Binding-site contacts:
Ligand atom C14 contacts residue TYR90 of chain 1.C at 4.2 Å (hydrophobic).
Ligand atom C15 contacts residue PHE28 of chain 1.C at 4.2 Å (hydrophobic).
Ligand atom C6 contacts residue TYR90 of chain 1.C at 3.5 Å (hydrophobic).
Ligand atom C4 contacts residue VAL33 of chain 1.C at 4.4 Å (hydrophobic).
Ligand atom C7 contacts residue ASN84 of chain 1.C at 3.9 Å.
Ligand atom C7 contacts residue TYR90 of chain 1.C at 3.5 Å (hydrophobic).
Ligand atom C1 contacts residue PHE28 of chain 1.C at 3.8 Å (hydrophobic).
Ligand atom S5 contacts residue TYR90 of chain 1.C at 3.9 Å.
Ligand atom C4 contacts residue TYR90 of chain 1.C at 3.8 Å (hydrophobic).
Ligand atom O17 contacts residue VAL33 of chain 1.C at 3.9 Å.
Ligand atom N3 contacts residue TYR90 of chain 1.C at 3.4 Å.
Ligand atom C9 contacts residue ILE37 of chain 1.C at 3.5 Å (hydrophobic).
Ligand atom C12 contacts residue ILE37 of chain 1.C at 3.4 Å (hydrophobic).
Ligand atom C8 contacts residue ILE37 of chain 1.C at 3.4 Å (hydrophobic).
Ligand atom C2 contacts residue PHE28 of chain 1.C at 4.2 Å (hydrophobic).
Ligand atom C1 contacts residue ILE37 of chain 1.C at 4.3 Å (hydrophobic).
Ligand atom C16 contacts residue VAL33 of chain 1.C at 4.2 Å (hydrophobic).
Ligand atom C16 contacts residue PHE29 of chain 1.C at 3.6 Å (hydrophobic).
Ligand atom C14 contacts residue PHE28 of chain 1.C at 3.6 Å (hydrophobic).
Ligand atom O17 contacts residue ASN84 of chain 1.C at 3.2 Å (h-bond).
Ligand atom C13 contacts residue TYR90 of chain 1.C at 3.4 Å (hydrophobic).
Ligand atom C14 contacts residue VAL33 of chain 1.C at 4.0 Å (hydrophobic).
Ligand atom C15 contacts residue VAL33 of chain 1.C at 3.8 Å (hydrophobic).
Ligand atom C11 contacts residue TYR90 of chain 1.C at 3.1 Å (hydrophobic).
Ligand atom C6 contacts residue ASN84 of chain 1.C at 3.9 Å.
Ligand atom C2 contacts residue TYR90 of chain 1.C at 3.8 Å (hydrophobic).
Ligand atom C16 contacts residue ALA80 of chain 1.C at 3.9 Å (hydrophobic).
Ligand atom C15 contacts residue ALA80 of chain 1.C at 4.3 Å (hydrophobic).
Ligand atom C16 contacts residue PHE28 of chain 1.C at 3.8 Å (hydrophobic).
Ligand atom C13 contacts residue ILE37 of chain 1.C at 3.9 Å (hydrophobic).
Ligand atom C9 contacts residue TYR90 of chain 1.C at 3.4 Å (hydrophobic).
Ligand atom O17 contacts residue ALA80 of chain 1.C at 3.9 Å.
Ligand atom C8 contacts residue TYR90 of chain 1.C at 3.7 Å (hydrophobic).
Ligand atom O10 contacts residue ILE37 of chain 1.C at 3.5 Å (h-bond).
Ligand atom C15 contacts residue ASN84 of chain 1.C at 4.1 Å.
Ligand atom C7 contacts residue ILE37 of chain 1.C at 4.2 Å (hydrophobic).
Ligand atom S5 contacts residue ASN84 of chain 1.C at 3.4 Å (h-bond).
Ligand atom C12 contacts residue TYR90 of chain 1.C at 3.2 Å (hydrophobic).
Ligand atom C7 contacts residue ALA38 of chain 1.C at 4.1 Å (hydrophobic).
Ligand atom O10 contacts residue TYR90 of chain 1.C at 3.7 Å.

This protein binds this small molecule.
Small molecule (SMILES): CCN1/C(=C/C(C)=O)Sc2ccc(OC)cc21

Sequence of chain 1.C:
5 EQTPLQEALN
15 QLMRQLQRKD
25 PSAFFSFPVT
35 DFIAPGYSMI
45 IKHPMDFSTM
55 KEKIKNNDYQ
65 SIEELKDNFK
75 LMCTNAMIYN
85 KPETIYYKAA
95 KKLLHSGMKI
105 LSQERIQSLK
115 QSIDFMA